Sequence of chain 1.B:
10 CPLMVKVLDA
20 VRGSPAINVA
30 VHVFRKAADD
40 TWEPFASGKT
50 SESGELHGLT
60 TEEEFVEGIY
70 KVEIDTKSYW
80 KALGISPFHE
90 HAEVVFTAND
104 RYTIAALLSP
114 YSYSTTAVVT

This small molecule binds to this protein.
Small molecule (SMILES): O=C(O)c1ccc2nc(-c3c(Cl)cccc3Cl)oc2c1

Binding-site contacts:
Ligand atom C2 contacts residue LEU17 of chain 1.B at 4.2 Å (hydrophobic).
Ligand atom C13 contacts residue LEU110 of chain 1.B at 3.6 Å (hydrophobic).
Ligand atom C6 contacts residue LYS15 of chain 1.B at 4.0 Å.
Ligand atom N17 contacts residue ALA108 of chain 1.B at 4.2 Å.
Ligand atom C1 contacts residue ALA108 of chain 1.B at 4.4 Å (hydrophobic).
Ligand atom C10 contacts residue LEU110 of chain 1.B at 4.2 Å (hydrophobic).
Ligand atom C18 contacts residue LEU17 of chain 1.B at 4.4 Å (hydrophobic).
Ligand atom C11 contacts residue LEU110 of chain 1.B at 3.7 Å (hydrophobic).
Ligand atom C5 contacts residue LEU17 of chain 1.B at 3.8 Å (hydrophobic).
Ligand atom C12 contacts residue LEU110 of chain 1.B at 3.6 Å (hydrophobic).
Ligand atom C15 contacts residue LEU110 of chain 1.B at 3.9 Å (hydrophobic).
Ligand atom CL17 contacts residue ALA109 of chain 1.B at 3.7 Å.
Ligand atom C2 contacts residue ALA108 of chain 1.B at 4.4 Å (hydrophobic).
Ligand atom C12 contacts residue SER117 of chain 1.B at 3.3 Å.
Ligand atom C8 contacts residue LEU17 of chain 1.B at 4.2 Å (hydrophobic).
Ligand atom O20 contacts residue LYS15 of chain 1.B at 3.8 Å.
Ligand atom CL17 contacts residue LEU110 of chain 1.B at 3.7 Å.
Ligand atom C13 contacts residue SER117 of chain 1.B at 3.5 Å.
Ligand atom C18 contacts residue LYS15 of chain 1.B at 3.5 Å.
Ligand atom C4 contacts residue LEU17 of chain 1.B at 2.8 Å (hydrophobic).
Ligand atom CL17 contacts residue SER117 of chain 1.B at 4.1 Å.
Ligand atom CL17 contacts residue THR119 of chain 1.B at 4.3 Å.
Ligand atom C3 contacts residue LEU17 of chain 1.B at 3.1 Å (hydrophobic).
Ligand atom C5 contacts residue LYS15 of chain 1.B at 4.1 Å.
Ligand atom O19 contacts residue LYS15 of chain 1.B at 2.9 Å.
Ligand atom O17 contacts residue LEU17 of chain 1.B at 3.1 Å.
Ligand atom CL17 contacts residue ALA108 of chain 1.B at 3.7 Å.
Ligand atom C14 contacts residue LEU110 of chain 1.B at 3.6 Å (hydrophobic).
Ligand atom O20 contacts residue LEU17 of chain 1.B at 4.5 Å.